Binding-site contacts:
Ligand atom OE2 contacts residue VAL4 of chain 55.E at 3.6 Å.
Ligand atom N contacts residue VAL4 of chain 55.E at 3.0 Å (h-bond).
Ligand atom O contacts residue VAL4 of chain 55.E at 2.9 Å (h-bond).
Ligand atom CB contacts residue VAL4 of chain 55.E at 4.3 Å (hydrophobic).
Ligand atom OE1 contacts residue ASN25 of chain 55.E at 4.4 Å.
Ligand atom CA contacts residue ALA2 of chain 55.E at 4.0 Å (hydrophobic).
Ligand atom C contacts residue ALA2 of chain 55.E at 4.3 Å (hydrophobic).
Ligand atom C contacts residue VAL4 of chain 55.E at 3.6 Å (hydrophobic).
Ligand atom CB contacts residue GLN3 of chain 55.E at 3.4 Å.
Ligand atom N contacts residue ALA2 of chain 55.E at 3.0 Å (h-bond).
Ligand atom O contacts residue GLN3 of chain 55.E at 3.1 Å (h-bond).
Ligand atom O contacts residue VAL4 of chain 55.E at 3.8 Å.
Ligand atom O contacts residue SER5 of chain 55.E at 3.8 Å.
Ligand atom CA contacts residue VAL4 of chain 55.E at 3.5 Å (hydrophobic).
Ligand atom CA contacts residue GLN3 of chain 55.E at 4.2 Å.
Ligand atom CB contacts residue VAL4 of chain 55.E at 4.5 Å (hydrophobic).
Ligand atom CA contacts residue ALA2 of chain 55.E at 3.5 Å (hydrophobic).
Ligand atom CG1 contacts residue GLN3 of chain 55.E at 4.1 Å.
Ligand atom CB contacts residue ALA2 of chain 55.E at 4.3 Å (hydrophobic).
Ligand atom CG2 contacts residue SER5 of chain 55.E at 3.7 Å.
Ligand atom CB contacts residue GLN3 of chain 55.E at 4.4 Å.
Ligand atom C contacts residue ALA2 of chain 55.E at 3.7 Å (hydrophobic).
Ligand atom CA contacts residue VAL4 of chain 55.E at 4.0 Å (hydrophobic).
Ligand atom C contacts residue GLN3 of chain 55.E at 3.9 Å.
Ligand atom OG contacts residue GLN3 of chain 55.E at 3.3 Å (h-bond).
Ligand atom C contacts residue VAL4 of chain 55.E at 4.2 Å (hydrophobic).
Ligand atom O contacts residue ALA2 of chain 55.E at 3.9 Å.
Ligand atom O contacts residue SER6 of chain 55.E at 4.1 Å.
Ligand atom C contacts residue VAL4 of chain 55.E at 4.0 Å (hydrophobic).
Ligand atom CG2 contacts residue ALA2 of chain 55.E at 4.0 Å (hydrophobic).
Ligand atom CD contacts residue VAL4 of chain 55.E at 3.8 Å (hydrophobic).
Ligand atom CG2 contacts residue VAL4 of chain 55.E at 3.8 Å (hydrophobic).
Ligand atom OE1 contacts residue VAL4 of chain 55.E at 3.5 Å.
Ligand atom CG2 contacts residue GLN3 of chain 55.E at 3.4 Å.
Ligand atom CB contacts residue ALA2 of chain 55.E at 3.4 Å (hydrophobic).

The protein below binds the small molecule below.
Small molecule (SMILES): CC[C@H](C)[C@H](N)C(=O)N[C@@H](CO)C(=O)N[C@@H](CCC(=O)O)C(=O)N[C@H](C=O)C(C)C

Sequence of chain 55.E:
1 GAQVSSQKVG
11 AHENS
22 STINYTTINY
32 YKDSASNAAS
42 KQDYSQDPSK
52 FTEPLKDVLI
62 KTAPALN